Binding-site contacts:
Ligand atom OP1 contacts residue LYS31 of chain 1.B at 3.0 Å (salt-bridge).
Ligand atom N3 contacts residue DG1 of chain 1.F at 2.9 Å (h-bond).
Ligand atom N4 contacts residue DG3 of chain 1.F at 3.0 Å (h-bond).
Ligand atom N3 contacts residue TRP26 of chain 1.B at 3.0 Å (h-bond).
Ligand atom OP1 contacts residue LYS24 of chain 1.B at 2.8 Å (salt-bridge).
Ligand atom N6 contacts residue DT5 of chain 1.F at 3.0 Å (h-bond).
Ligand atom N3 contacts residue DG3 of chain 1.F at 2.9 Å (h-bond).
Ligand atom O2 contacts residue DG7 of chain 1.F at 2.7 Å (h-bond).
Ligand atom N1 contacts residue DC6 of chain 1.F at 2.8 Å (h-bond).
Ligand atom C1' contacts residue ALA29 of chain 1.B at 3.4 Å (hydrophobic).
Ligand atom O4 contacts residue DA4 of chain 1.F at 3.0 Å (h-bond).
Ligand atom N2 contacts residue DC6 of chain 1.F at 2.8 Å (h-bond).
Ligand atom N2 contacts residue DG3 of chain 1.F at 3.1 Å (h-bond).
Ligand atom O6 contacts residue DG1 of chain 1.F at 3.2 Å (h-bond).
Ligand atom O2 contacts residue DG1 of chain 1.F at 2.7 Å (h-bond).
Ligand atom C4 contacts residue LEU28 of chain 1.B at 3.2 Å (hydrophobic).
Ligand atom N2 contacts residue DC2 of chain 1.F at 2.8 Å (h-bond).
Ligand atom N4 contacts residue DC6 of chain 1.F at 3.2 Å (h-bond).
Ligand atom N3 contacts residue LEU28 of chain 1.B at 3.3 Å.
Ligand atom N4 contacts residue DG7 of chain 1.F at 2.9 Å (h-bond).
Ligand atom O6 contacts residue DC8 of chain 1.F at 3.0 Å (h-bond).
Ligand atom N2 contacts residue DC8 of chain 1.F at 2.6 Å (h-bond).
Ligand atom O6 contacts residue DC2 of chain 1.F at 2.8 Å (h-bond).
Ligand atom N6 contacts residue DA4 of chain 1.F at 3.2 Å (h-bond).
Ligand atom N4 contacts residue DC2 of chain 1.F at 3.1 Å (h-bond).
Ligand atom O6 contacts residue DC6 of chain 1.F at 2.8 Å (h-bond).
Ligand atom O2 contacts residue DG3 of chain 1.F at 2.8 Å (h-bond).
Ligand atom O4' contacts residue ARG51 of chain 1.B at 3.0 Å (salt-bridge).
Ligand atom N2 contacts residue LEU28 of chain 1.B at 3.2 Å (h-bond).
Ligand atom N1 contacts residue DC2 of chain 1.F at 2.8 Å (h-bond).
Ligand atom N2 contacts residue ARG33 of chain 1.B at 3.2 Å (salt-bridge).
Ligand atom O6 contacts residue DG7 of chain 1.F at 3.4 Å (h-bond).
Ligand atom N1 contacts residue DC8 of chain 1.F at 2.8 Å (h-bond).
Ligand atom N1 contacts residue DT5 of chain 1.F at 2.7 Å (h-bond).
Ligand atom N3 contacts residue DA4 of chain 1.F at 2.8 Å (h-bond).
Ligand atom N3 contacts residue DG7 of chain 1.F at 2.9 Å (h-bond).
Ligand atom O2 contacts residue ARG51 of chain 1.B at 3.0 Å (salt-bridge).
Ligand atom N4 contacts residue DG1 of chain 1.F at 2.9 Å (h-bond).
Ligand atom O2 contacts residue ARG51 of chain 1.B at 2.9 Å (salt-bridge).
Ligand atom O4 contacts residue DG3 of chain 1.F at 3.2 Å (h-bond).

Sequence of chain 1.B:
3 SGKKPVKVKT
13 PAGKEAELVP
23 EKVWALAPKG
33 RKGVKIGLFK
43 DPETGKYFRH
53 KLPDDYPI

This small molecule binds to this protein.
Small molecule (SMILES): Cc1cn([C@H]2C[C@H](O[P](=O)(O)OC[C@H]3O[C@@H](n4ccc(N)nc4=O)C[C@@H]3O[P](=O)(O)OC[C@H]3O[C@@H](n4cnc5c(=O)nc(N)[nH]c54)C[C@@H]3O[P](=O)(O)OC[C@H]3O[C@@H](n4ccc(N)nc4=O)C[C@@H]3O)[C@@H](CO[P](=O)(O)O[C@H]3C[C@H](n4cnc5c(N)ncnc54)O[C@@H]3CO[P](=O)(O)O[C@H]3C[C@H](n4cnc5c(=O)nc(N)[nH]c54)O[C@@H]3CO[P](=O)(O)O[C@H]3C[C@H](n4ccc(N)nc4=O)O[C@@H]3CO[P](=O)(O)O[C@H]3C[C@H](n4cnc5c(=O)nc(N)[nH]c54)O[C@@H]3CO)O2)c(=O)[nH]c1=O